This small molecule binds to this protein.
Small molecule (SMILES): NC(N)=NCCC[C@H](NC(=O)[C@@H]1CCCN1)C(=O)N[C@H](C=O)CC1=NC=NC1

Sequence of chain 51.Q:
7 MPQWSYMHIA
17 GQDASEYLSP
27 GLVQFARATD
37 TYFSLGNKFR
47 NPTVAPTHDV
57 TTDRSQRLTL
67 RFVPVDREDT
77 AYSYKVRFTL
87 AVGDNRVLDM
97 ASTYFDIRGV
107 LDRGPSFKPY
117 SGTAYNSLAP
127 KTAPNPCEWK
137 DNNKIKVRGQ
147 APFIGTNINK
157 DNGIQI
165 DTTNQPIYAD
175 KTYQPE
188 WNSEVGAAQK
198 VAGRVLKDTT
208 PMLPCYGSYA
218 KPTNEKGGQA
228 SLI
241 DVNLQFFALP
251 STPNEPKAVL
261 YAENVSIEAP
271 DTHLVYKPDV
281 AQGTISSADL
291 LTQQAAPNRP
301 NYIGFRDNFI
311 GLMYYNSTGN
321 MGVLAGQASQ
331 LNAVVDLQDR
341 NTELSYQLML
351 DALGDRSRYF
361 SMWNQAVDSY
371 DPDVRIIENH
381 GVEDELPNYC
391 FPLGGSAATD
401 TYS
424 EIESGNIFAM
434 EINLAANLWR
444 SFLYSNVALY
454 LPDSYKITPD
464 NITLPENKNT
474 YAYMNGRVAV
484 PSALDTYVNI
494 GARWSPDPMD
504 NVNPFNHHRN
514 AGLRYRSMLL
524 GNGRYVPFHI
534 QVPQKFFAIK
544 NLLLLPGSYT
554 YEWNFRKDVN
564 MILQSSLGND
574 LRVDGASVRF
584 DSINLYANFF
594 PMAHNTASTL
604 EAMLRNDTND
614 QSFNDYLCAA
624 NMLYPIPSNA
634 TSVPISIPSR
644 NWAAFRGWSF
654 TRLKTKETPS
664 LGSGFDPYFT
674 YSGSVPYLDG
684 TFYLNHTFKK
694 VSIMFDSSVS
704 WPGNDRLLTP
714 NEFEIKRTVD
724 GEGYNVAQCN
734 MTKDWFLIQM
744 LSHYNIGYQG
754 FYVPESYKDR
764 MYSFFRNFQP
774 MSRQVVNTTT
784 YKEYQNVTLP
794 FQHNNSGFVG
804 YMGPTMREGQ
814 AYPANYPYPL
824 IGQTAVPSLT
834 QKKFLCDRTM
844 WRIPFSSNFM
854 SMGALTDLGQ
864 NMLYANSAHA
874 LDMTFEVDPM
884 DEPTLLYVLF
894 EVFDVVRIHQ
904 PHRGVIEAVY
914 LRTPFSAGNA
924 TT

Binding-site contacts:
Ligand atom CD contacts residue PHE896 of chain 51.Q at 4.1 Å (hydrophobic).
Ligand atom CB contacts residue TYR619 of chain 51.Q at 3.8 Å (hydrophobic).
Ligand atom CG contacts residue ARG46 of chain 51.S at 3.9 Å.
Ligand atom CD2 contacts residue GLU894 of chain 51.Q at 3.7 Å.
Ligand atom CG contacts residue PHE896 of chain 51.Q at 3.0 Å (hydrophobic).
Ligand atom CD2 contacts residue ARG845 of chain 51.Q at 3.5 Å.
Ligand atom O contacts residue ARG845 of chain 51.Q at 3.8 Å.
Ligand atom CB contacts residue ALA857 of chain 51.Q at 3.9 Å (hydrophobic).
Ligand atom CB contacts residue GLU894 of chain 51.Q at 3.5 Å.
Ligand atom CD contacts residue ARG46 of chain 51.S at 4.1 Å.
Ligand atom CB contacts residue ARG649 of chain 51.Q at 4.1 Å.
Ligand atom CG contacts residue TYR619 of chain 51.Q at 3.8 Å (hydrophobic).
Ligand atom CA contacts residue ARG649 of chain 51.Q at 3.4 Å.
Ligand atom CD contacts residue ASN617 of chain 51.Q at 3.2 Å.
Ligand atom CA contacts residue TYR619 of chain 51.Q at 3.9 Å (hydrophobic).
Ligand atom N contacts residue CYS621 of chain 51.Q at 2.8 Å (h-bond).
Ligand atom NE2 contacts residue GLU894 of chain 51.Q at 4.1 Å.
Ligand atom ND1 contacts residue LEU620 of chain 51.Q at 3.0 Å.
Ligand atom N contacts residue ASN617 of chain 51.Q at 3.6 Å.
Ligand atom CE1 contacts residue LEU620 of chain 51.Q at 3.5 Å (hydrophobic).
Ligand atom CA contacts residue TYR619 of chain 51.Q at 3.8 Å (hydrophobic).
Ligand atom CB contacts residue ARG649 of chain 51.Q at 3.6 Å.
Ligand atom N contacts residue TYR619 of chain 51.Q at 3.6 Å.
Ligand atom N contacts residue ARG649 of chain 51.Q at 4.1 Å.
Ligand atom CG contacts residue GLU894 of chain 51.Q at 3.9 Å.
Ligand atom CG contacts residue ASN617 of chain 51.Q at 4.1 Å.
Ligand atom C contacts residue TYR619 of chain 51.Q at 3.1 Å (hydrophobic).
Ligand atom CE1 contacts residue MET843 of chain 51.Q at 3.6 Å (hydrophobic).
Ligand atom O contacts residue ARG649 of chain 51.Q at 3.9 Å.
Ligand atom CB contacts residue PHE896 of chain 51.Q at 3.3 Å (hydrophobic).
Ligand atom N contacts residue ASP618 of chain 51.Q at 3.9 Å.
Ligand atom O contacts residue TYR619 of chain 51.Q at 2.6 Å.
Ligand atom CE1 contacts residue LEU348 of chain 51.Q at 3.9 Å (hydrophobic).
Ligand atom O contacts residue ALA857 of chain 51.Q at 4.0 Å.
Ligand atom C contacts residue ARG845 of chain 51.Q at 3.6 Å.
Ligand atom CA contacts residue CYS621 of chain 51.Q at 3.7 Å (hydrophobic).
Ligand atom CB contacts residue TYR619 of chain 51.Q at 3.0 Å (hydrophobic).
Ligand atom CD contacts residue ASP897 of chain 51.Q at 3.5 Å.
Ligand atom N contacts residue TYR619 of chain 51.Q at 3.5 Å (h-bond).
Ligand atom CD contacts residue CYS621 of chain 51.Q at 3.6 Å (hydrophobic).

Sequence of chain 51.S:
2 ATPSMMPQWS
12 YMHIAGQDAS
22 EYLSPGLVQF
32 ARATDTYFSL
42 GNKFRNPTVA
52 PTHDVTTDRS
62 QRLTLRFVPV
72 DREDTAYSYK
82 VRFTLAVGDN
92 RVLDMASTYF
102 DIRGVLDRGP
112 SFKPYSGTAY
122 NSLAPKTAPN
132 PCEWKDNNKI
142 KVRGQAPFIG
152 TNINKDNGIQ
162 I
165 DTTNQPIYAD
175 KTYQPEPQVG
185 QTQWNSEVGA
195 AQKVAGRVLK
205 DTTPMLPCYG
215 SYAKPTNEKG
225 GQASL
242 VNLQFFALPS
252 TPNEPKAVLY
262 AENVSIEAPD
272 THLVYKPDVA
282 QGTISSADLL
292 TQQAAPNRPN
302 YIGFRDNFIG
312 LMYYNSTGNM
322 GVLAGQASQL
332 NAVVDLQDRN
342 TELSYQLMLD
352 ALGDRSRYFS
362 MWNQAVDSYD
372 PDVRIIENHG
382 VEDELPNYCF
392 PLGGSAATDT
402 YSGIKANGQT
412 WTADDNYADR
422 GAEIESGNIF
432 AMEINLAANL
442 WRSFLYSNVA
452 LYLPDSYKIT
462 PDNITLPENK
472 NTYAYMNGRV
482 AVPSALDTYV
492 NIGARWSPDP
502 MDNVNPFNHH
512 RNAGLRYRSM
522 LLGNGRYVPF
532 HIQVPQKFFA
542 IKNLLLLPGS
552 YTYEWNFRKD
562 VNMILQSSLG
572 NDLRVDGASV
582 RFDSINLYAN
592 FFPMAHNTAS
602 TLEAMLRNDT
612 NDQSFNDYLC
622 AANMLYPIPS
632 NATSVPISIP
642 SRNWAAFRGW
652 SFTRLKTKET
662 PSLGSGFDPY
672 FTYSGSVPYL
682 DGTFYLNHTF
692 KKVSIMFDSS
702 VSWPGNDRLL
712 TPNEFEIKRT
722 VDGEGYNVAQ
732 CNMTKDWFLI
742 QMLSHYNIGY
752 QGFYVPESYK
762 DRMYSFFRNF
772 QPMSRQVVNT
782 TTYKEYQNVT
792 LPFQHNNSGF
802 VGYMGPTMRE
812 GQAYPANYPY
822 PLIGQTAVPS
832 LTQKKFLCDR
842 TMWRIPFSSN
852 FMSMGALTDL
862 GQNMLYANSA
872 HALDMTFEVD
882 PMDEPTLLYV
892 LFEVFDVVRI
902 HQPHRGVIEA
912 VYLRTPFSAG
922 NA